Binding-site contacts:
Ligand atom C5 contacts residue ARG33 of chain 15.F at 4.1 Å.
Ligand atom C6 contacts residue ARG33 of chain 15.F at 4.1 Å.
Ligand atom N2 contacts residue PRO31 of chain 15.F at 2.8 Å (h-bond).
Ligand atom O6 contacts residue ARG33 of chain 15.F at 3.6 Å.
Ligand atom C4 contacts residue ASN70 of chain 15.F at 4.2 Å.
Ligand atom C1 contacts residue ARG33 of chain 15.F at 4.2 Å.
Ligand atom C8 contacts residue ASN70 of chain 15.F at 3.6 Å.
Ligand atom C2 contacts residue PRO31 of chain 15.F at 3.9 Å (hydrophobic).
Ligand atom O7 contacts residue ASN70 of chain 15.F at 3.3 Å (h-bond).
Ligand atom O7 contacts residue SER71 of chain 15.F at 4.2 Å.
Ligand atom C7 contacts residue PRO31 of chain 15.F at 3.4 Å (hydrophobic).
Ligand atom O3 contacts residue PRO31 of chain 15.F at 4.0 Å.
Ligand atom C2 contacts residue ASN70 of chain 15.F at 2.5 Å.
Ligand atom C3 contacts residue ASN70 of chain 15.F at 3.8 Å.
Ligand atom C5 contacts residue ASN70 of chain 15.F at 3.7 Å.
Ligand atom C7 contacts residue ASN70 of chain 15.F at 3.1 Å.
Ligand atom O7 contacts residue PRO31 of chain 15.F at 3.2 Å (h-bond).
Ligand atom C1 contacts residue ASN70 of chain 15.F at 1.4 Å.
Ligand atom N2 contacts residue ASN70 of chain 15.F at 2.9 Å (h-bond).
Ligand atom C3 contacts residue PRO31 of chain 15.F at 4.0 Å (hydrophobic).
Ligand atom N2 contacts residue ASN32 of chain 15.F at 4.2 Å.
Ligand atom O5 contacts residue ASN70 of chain 15.F at 2.4 Å (h-bond).

Sequence of chain 15.F:
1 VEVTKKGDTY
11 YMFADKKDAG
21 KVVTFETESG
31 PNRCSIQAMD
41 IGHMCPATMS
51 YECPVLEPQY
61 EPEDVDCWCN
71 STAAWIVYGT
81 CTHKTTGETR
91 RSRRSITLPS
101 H

The protein below binds the small molecule below.
Small molecule (SMILES): CC(=O)N[C@@H]1[C@@H](O)[C@H](O)[C@@H](CO)O[C@H]1O